A protein and the small-molecule ligand that binds it are described below.
Small molecule (SMILES): NCCCCCC(=O)O

Binding-site contacts:
Ligand atom C2 contacts residue TYR370 of chain 1.A at 3.6 Å (hydrophobic).
Ligand atom C6 contacts residue TYR170 of chain 1.A at 3.9 Å (hydrophobic).
Ligand atom C3 contacts residue TRP331 of chain 1.A at 3.6 Å (hydrophobic).
Ligand atom N contacts residue TYR215 of chain 1.A at 3.2 Å (h-bond).
Ligand atom C5 contacts residue ACA1 of chain 1.F at 3.7 Å.
Ligand atom C6 contacts residue GLY344 of chain 1.A at 4.0 Å.
Ligand atom O contacts residue HIS375 of chain 1.A at 3.4 Å.
Ligand atom C6 contacts residue TYR215 of chain 1.A at 3.4 Å (hydrophobic).
Ligand atom C6 contacts residue ACA1 of chain 1.F at 2.5 Å.
Ligand atom C contacts residue TRP331 of chain 1.A at 4.0 Å (hydrophobic).
Ligand atom OXT contacts residue TRP331 of chain 1.A at 3.8 Å.
Ligand atom C6 contacts residue ILE345 of chain 1.A at 3.8 Å (hydrophobic).
Ligand atom O contacts residue TYR370 of chain 1.A at 3.2 Å (h-bond).
Ligand atom C4 contacts residue ILE343 of chain 1.A at 3.8 Å (hydrophobic).
Ligand atom C4 contacts residue TYR370 of chain 1.A at 4.1 Å (hydrophobic).
Ligand atom C2 contacts residue TRP331 of chain 1.A at 3.6 Å (hydrophobic).
Ligand atom C5 contacts residue ILE345 of chain 1.A at 4.2 Å (hydrophobic).
Ligand atom N contacts residue ACA1 of chain 1.F at 1.3 Å.
Ligand atom OXT contacts residue TYR370 of chain 1.A at 4.1 Å.
Ligand atom O contacts residue PHE317 of chain 1.A at 3.6 Å.
Ligand atom C6 contacts residue ALA112 of chain 1.A at 3.7 Å (hydrophobic).
Ligand atom C6 contacts residue ILE343 of chain 1.A at 3.7 Å (hydrophobic).
Ligand atom C2 contacts residue ILE343 of chain 1.A at 4.2 Å (hydrophobic).
Ligand atom N contacts residue TYR170 of chain 1.A at 2.9 Å (h-bond).
Ligand atom C3 contacts residue TYR370 of chain 1.A at 4.1 Å (hydrophobic).
Ligand atom C5 contacts residue TYR170 of chain 1.A at 3.7 Å (hydrophobic).
Ligand atom N contacts residue ILE345 of chain 1.A at 3.5 Å.
Ligand atom C contacts residue TYR370 of chain 1.A at 3.6 Å (hydrophobic).
Ligand atom C4 contacts residue TRP331 of chain 1.A at 4.0 Å (hydrophobic).
Ligand atom C contacts residue PHE317 of chain 1.A at 4.3 Å (hydrophobic).
Ligand atom N contacts residue ALA112 of chain 1.A at 3.5 Å.
Ligand atom OXT contacts residue ASP314 of chain 1.A at 4.5 Å.
Ligand atom C5 contacts residue TYR215 of chain 1.A at 4.0 Å (hydrophobic).

Sequence of chain 1.A:
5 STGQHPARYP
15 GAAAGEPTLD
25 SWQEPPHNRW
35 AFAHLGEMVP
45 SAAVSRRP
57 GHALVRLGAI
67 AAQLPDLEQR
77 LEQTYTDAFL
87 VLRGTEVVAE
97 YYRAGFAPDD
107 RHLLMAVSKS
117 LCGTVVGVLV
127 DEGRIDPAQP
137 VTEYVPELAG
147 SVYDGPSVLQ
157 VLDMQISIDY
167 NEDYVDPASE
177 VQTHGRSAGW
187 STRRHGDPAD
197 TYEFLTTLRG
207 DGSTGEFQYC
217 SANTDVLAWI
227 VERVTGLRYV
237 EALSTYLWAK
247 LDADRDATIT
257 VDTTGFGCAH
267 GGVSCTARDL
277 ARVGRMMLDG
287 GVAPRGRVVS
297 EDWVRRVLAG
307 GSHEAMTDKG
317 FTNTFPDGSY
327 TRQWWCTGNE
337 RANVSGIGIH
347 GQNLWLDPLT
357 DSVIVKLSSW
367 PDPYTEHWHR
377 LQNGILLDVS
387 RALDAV